A small-molecule ligand and the protein it binds are described below.
Small molecule (SMILES): O=S(=O)(NCB(O)O)c1ccc(-c2nnn[nH]2)c(Cl)c1

Sequence of chain 1.B:
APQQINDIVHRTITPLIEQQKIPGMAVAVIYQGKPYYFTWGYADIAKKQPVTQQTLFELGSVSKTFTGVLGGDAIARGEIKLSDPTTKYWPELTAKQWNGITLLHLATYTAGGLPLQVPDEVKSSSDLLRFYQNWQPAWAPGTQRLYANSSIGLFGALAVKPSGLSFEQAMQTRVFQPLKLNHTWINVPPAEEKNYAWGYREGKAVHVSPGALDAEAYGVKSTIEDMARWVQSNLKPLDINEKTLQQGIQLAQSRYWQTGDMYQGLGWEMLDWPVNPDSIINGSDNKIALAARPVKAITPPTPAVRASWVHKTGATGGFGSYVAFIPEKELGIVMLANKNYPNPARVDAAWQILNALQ

Binding-site contacts:
Ligand atom S08 contacts residue GLN117 of chain 1.B at 3.4 Å (h-bond).
Ligand atom CL2 contacts residue GLY317 of chain 1.B at 3.3 Å.
Ligand atom N16 contacts residue SER209 of chain 1.B at 4.1 Å.
Ligand atom O05 contacts residue SER61 of chain 1.B at 2.4 Å (h-bond).
Ligand atom N19 contacts residue VAL208 of chain 1.B at 4.1 Å.
Ligand atom O04 contacts residue ALA315 of chain 1.B at 2.8 Å (h-bond).
Ligand atom N17 contacts residue SER209 of chain 1.B at 3.0 Å (h-bond).
Ligand atom CL2 contacts residue THR316 of chain 1.B at 3.9 Å.
Ligand atom C13 contacts residue TYR218 of chain 1.B at 3.7 Å (hydrophobic).
Ligand atom O05 contacts residue TYR147 of chain 1.B at 2.7 Å (h-bond).
Ligand atom B03 contacts residue TYR147 of chain 1.B at 3.4 Å.
Ligand atom O10 contacts residue GLN117 of chain 1.B at 2.5 Å (h-bond).
Ligand atom N17 contacts residue VAL208 of chain 1.B at 3.4 Å.
Ligand atom B03 contacts residue LYS64 of chain 1.B at 3.8 Å.
Ligand atom N07 contacts residue SER61 of chain 1.B at 3.8 Å.
Ligand atom O10 contacts residue LEU116 of chain 1.B at 4.2 Å.
Ligand atom C06 contacts residue SER61 of chain 1.B at 2.5 Å.
Ligand atom C15 contacts residue VAL208 of chain 1.B at 4.1 Å (hydrophobic).
Ligand atom O04 contacts residue SER61 of chain 1.B at 2.4 Å (h-bond).
Ligand atom O04 contacts residue GLY60 of chain 1.B at 3.9 Å.
Ligand atom N19 contacts residue THR316 of chain 1.B at 3.7 Å.
Ligand atom C15 contacts residue GLY317 of chain 1.B at 3.9 Å.
Ligand atom C06 contacts residue ASN149 of chain 1.B at 3.9 Å.
Ligand atom N16 contacts residue VAL208 of chain 1.B at 3.7 Å.
Ligand atom N18 contacts residue GLY317 of chain 1.B at 3.7 Å.
Ligand atom O04 contacts residue GLY314 of chain 1.B at 3.7 Å.
Ligand atom N07 contacts residue ALA315 of chain 1.B at 4.0 Å.
Ligand atom O09 contacts residue GLN117 of chain 1.B at 3.3 Å (h-bond).
Ligand atom B03 contacts residue ALA315 of chain 1.B at 4.1 Å.
Ligand atom C12 contacts residue TYR218 of chain 1.B at 3.9 Å (hydrophobic).
Ligand atom N18 contacts residue SER209 of chain 1.B at 3.6 Å.
Ligand atom S08 contacts residue ASN149 of chain 1.B at 4.1 Å.
Ligand atom B03 contacts residue SER61 of chain 1.B at 1.4 Å.
Ligand atom N18 contacts residue VAL208 of chain 1.B at 3.5 Å.
Ligand atom C11 contacts residue GLN117 of chain 1.B at 4.0 Å.
Ligand atom C20 contacts residue THR316 of chain 1.B at 4.2 Å.
Ligand atom C20 contacts residue GLY317 of chain 1.B at 4.0 Å.
Ligand atom C06 contacts residue LYS64 of chain 1.B at 3.9 Å.
Ligand atom N19 contacts residue GLY317 of chain 1.B at 2.9 Å (h-bond).
Ligand atom O10 contacts residue ASN149 of chain 1.B at 2.8 Å (h-bond).